The small molecule below binds the protein below.
Small molecule (SMILES): CC(=O)N[C@@H]1[C@@H](O)[C@H](O)[C@@H](CO)O[C@H]1O

Binding-site contacts:
Ligand atom C3 contacts residue ASN112 of chain 1.B at 3.7 Å.
Ligand atom O7 contacts residue ASN112 of chain 1.B at 3.3 Å (h-bond).
Ligand atom C1 contacts residue ASN112 of chain 1.B at 1.4 Å.
Ligand atom C8 contacts residue ASN112 of chain 1.B at 4.3 Å.
Ligand atom C7 contacts residue ASN112 of chain 1.B at 3.2 Å.
Ligand atom C8 contacts residue ARG109 of chain 1.B at 3.7 Å.
Ligand atom C2 contacts residue ASN112 of chain 1.B at 2.2 Å.
Ligand atom C8 contacts residue ILE110 of chain 1.B at 3.5 Å (hydrophobic).
Ligand atom N2 contacts residue ASN112 of chain 1.B at 2.7 Å (h-bond).
Ligand atom C8 contacts residue PRO111 of chain 1.B at 4.3 Å (hydrophobic).
Ligand atom C5 contacts residue ASN112 of chain 1.B at 3.7 Å.
Ligand atom C4 contacts residue ASN112 of chain 1.B at 4.1 Å.
Ligand atom O5 contacts residue ASN112 of chain 1.B at 2.4 Å (h-bond).

Sequence of chain 1.B:
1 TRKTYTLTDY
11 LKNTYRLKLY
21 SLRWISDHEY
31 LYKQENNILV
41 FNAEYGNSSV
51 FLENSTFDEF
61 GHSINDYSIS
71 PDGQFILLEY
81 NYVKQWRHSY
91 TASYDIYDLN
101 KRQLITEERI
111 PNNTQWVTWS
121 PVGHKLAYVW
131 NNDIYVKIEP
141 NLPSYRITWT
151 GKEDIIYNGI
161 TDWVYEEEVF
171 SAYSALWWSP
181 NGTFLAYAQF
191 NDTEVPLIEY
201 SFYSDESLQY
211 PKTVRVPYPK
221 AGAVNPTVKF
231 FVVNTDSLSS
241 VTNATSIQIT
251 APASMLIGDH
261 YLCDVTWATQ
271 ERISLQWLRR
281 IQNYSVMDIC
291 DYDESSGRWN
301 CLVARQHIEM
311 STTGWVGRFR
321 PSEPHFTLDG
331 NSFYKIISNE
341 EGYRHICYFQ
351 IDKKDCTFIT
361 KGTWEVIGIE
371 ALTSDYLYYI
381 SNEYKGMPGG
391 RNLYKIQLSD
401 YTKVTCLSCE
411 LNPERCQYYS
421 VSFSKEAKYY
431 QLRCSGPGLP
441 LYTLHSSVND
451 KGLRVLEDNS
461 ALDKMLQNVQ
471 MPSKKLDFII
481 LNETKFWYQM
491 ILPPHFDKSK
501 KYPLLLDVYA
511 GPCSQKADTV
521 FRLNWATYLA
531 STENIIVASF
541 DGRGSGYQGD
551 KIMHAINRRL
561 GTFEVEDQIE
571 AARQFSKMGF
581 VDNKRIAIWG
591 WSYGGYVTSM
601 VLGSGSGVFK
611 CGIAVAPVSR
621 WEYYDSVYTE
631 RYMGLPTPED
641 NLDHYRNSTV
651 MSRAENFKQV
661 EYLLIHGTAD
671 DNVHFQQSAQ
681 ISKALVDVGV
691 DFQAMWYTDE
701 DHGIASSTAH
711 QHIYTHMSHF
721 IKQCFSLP